Sequence of chain 1.B:
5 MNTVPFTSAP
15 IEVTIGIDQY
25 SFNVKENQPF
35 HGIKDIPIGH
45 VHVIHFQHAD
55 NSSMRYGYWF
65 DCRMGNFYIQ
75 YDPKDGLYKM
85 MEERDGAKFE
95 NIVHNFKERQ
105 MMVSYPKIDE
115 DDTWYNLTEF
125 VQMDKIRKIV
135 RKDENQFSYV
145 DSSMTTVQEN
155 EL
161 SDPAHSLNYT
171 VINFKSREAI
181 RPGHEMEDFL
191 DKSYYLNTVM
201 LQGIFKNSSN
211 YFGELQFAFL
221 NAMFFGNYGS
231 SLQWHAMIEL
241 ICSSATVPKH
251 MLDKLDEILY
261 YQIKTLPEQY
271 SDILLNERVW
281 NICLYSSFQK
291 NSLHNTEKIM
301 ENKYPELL

This protein binds this small molecule.
Small molecule (SMILES): Cc1ccccc1CC(C)(C)N

Binding-site contacts:
Ligand atom C7 contacts residue THR170 of chain 1.B at 4.0 Å.
Ligand atom N contacts residue TYR169 of chain 1.B at 3.8 Å.
Ligand atom C contacts residue LYS132 of chain 1.B at 4.5 Å.
Ligand atom C9 contacts residue ILE204 of chain 1.B at 4.5 Å (hydrophobic).
Ligand atom C4 contacts residue ILE204 of chain 1.B at 3.7 Å (hydrophobic).
Ligand atom C contacts residue ASN210 of chain 1.B at 4.0 Å.
Ligand atom C contacts residue GLU214 of chain 1.B at 4.3 Å.
Ligand atom C8 contacts residue THR170 of chain 1.B at 3.7 Å.
Ligand atom C9 contacts residue THR170 of chain 1.B at 3.7 Å.
Ligand atom C9 contacts residue ASN168 of chain 1.B at 4.3 Å.
Ligand atom C10 contacts residue ASN168 of chain 1.B at 3.7 Å.
Ligand atom C4 contacts residue LYS132 of chain 1.B at 4.5 Å.
Ligand atom C1 contacts residue LYS132 of chain 1.B at 4.3 Å.
Ligand atom C4 contacts residue ASN210 of chain 1.B at 4.3 Å.
Ligand atom C contacts residue ILE133 of chain 1.B at 4.4 Å (hydrophobic).
Ligand atom N contacts residue THR170 of chain 1.B at 2.8 Å (h-bond).
Ligand atom C5 contacts residue ILE204 of chain 1.B at 3.5 Å (hydrophobic).
Ligand atom N contacts residue PHE205 of chain 1.B at 4.4 Å.
Ligand atom C3 contacts residue PHE205 of chain 1.B at 4.0 Å (hydrophobic).
Ligand atom C10 contacts residue LYS132 of chain 1.B at 3.9 Å.
Ligand atom N contacts residue ASN168 of chain 1.B at 2.9 Å (h-bond).
Ligand atom C3 contacts residue ASN210 of chain 1.B at 3.5 Å.
Ligand atom N contacts residue GLU214 of chain 1.B at 2.9 Å (salt-bridge).
Ligand atom C10 contacts residue GLU214 of chain 1.B at 3.6 Å.
Ligand atom C8 contacts residue GLU214 of chain 1.B at 3.6 Å.
Ligand atom C7 contacts residue GLU214 of chain 1.B at 3.6 Å.
Ligand atom C10 contacts residue ILE133 of chain 1.B at 3.7 Å (hydrophobic).
Ligand atom C3 contacts residue LYS132 of chain 1.B at 3.7 Å.
Ligand atom C contacts residue LYS129 of chain 1.B at 4.2 Å.
Ligand atom C5 contacts residue PHE205 of chain 1.B at 3.9 Å (hydrophobic).
Ligand atom C7 contacts residue PHE205 of chain 1.B at 3.4 Å (hydrophobic).
Ligand atom C8 contacts residue ASN168 of chain 1.B at 3.9 Å.
Ligand atom C6 contacts residue PHE205 of chain 1.B at 3.9 Å (hydrophobic).
Ligand atom C2 contacts residue ASN210 of chain 1.B at 3.5 Å.
Ligand atom C1 contacts residue PHE205 of chain 1.B at 4.5 Å (hydrophobic).
Ligand atom C2 contacts residue LYS132 of chain 1.B at 3.8 Å.
Ligand atom C4 contacts residue PHE205 of chain 1.B at 3.8 Å (hydrophobic).
Ligand atom C1 contacts residue ASN210 of chain 1.B at 4.0 Å.